Sequence of chain 1.A:
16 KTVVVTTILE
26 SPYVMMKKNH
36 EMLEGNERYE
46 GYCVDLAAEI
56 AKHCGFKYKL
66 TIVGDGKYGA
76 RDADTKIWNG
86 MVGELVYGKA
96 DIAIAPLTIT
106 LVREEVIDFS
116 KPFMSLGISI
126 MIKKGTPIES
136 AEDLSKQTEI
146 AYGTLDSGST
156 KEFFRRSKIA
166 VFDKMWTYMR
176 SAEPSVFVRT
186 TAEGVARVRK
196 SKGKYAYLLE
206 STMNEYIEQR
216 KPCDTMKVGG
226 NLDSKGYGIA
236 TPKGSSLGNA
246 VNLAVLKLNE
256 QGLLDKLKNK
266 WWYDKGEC

Sequence of chain 1.C:
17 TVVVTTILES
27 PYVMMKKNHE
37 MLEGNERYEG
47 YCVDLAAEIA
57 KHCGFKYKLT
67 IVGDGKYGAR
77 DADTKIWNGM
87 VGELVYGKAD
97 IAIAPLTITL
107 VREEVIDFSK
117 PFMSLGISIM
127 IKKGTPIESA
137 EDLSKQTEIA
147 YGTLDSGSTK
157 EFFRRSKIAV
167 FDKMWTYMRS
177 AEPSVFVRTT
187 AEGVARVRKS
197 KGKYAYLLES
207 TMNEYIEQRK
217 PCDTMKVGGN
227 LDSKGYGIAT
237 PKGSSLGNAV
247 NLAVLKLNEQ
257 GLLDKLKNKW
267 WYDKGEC

Binding-site contacts:
Ligand atom O23 contacts residue LYS230 of chain 1.A at 3.2 Å.
Ligand atom C9 contacts residue LYS230 of chain 1.A at 3.9 Å.
Ligand atom C8 contacts residue PRO117 of chain 1.C at 3.6 Å (hydrophobic).
Ligand atom C5 contacts residue MET119 of chain 1.A at 3.7 Å (hydrophobic).
Ligand atom N20 contacts residue LEU259 of chain 1.A at 3.0 Å.
Ligand atom C13 contacts residue PHE118 of chain 1.A at 3.6 Å (hydrophobic).
Ligand atom C5 contacts residue PRO117 of chain 1.A at 3.9 Å (hydrophobic).
Ligand atom C11 contacts residue LYS230 of chain 1.A at 3.7 Å.
Ligand atom C1 contacts residue ASN254 of chain 1.C at 3.9 Å.
Ligand atom O23 contacts residue GLY231 of chain 1.A at 2.8 Å (h-bond).
Ligand atom C8 contacts residue LYS230 of chain 1.C at 3.6 Å.
Ligand atom C7 contacts residue MET119 of chain 1.A at 3.9 Å (hydrophobic).
Ligand atom N20 contacts residue ASN254 of chain 1.A at 3.0 Å.
Ligand atom C2 contacts residue LEU251 of chain 1.C at 3.5 Å (hydrophobic).
Ligand atom C10 contacts residue PRO117 of chain 1.C at 3.4 Å (hydrophobic).
Ligand atom N21 contacts residue PRO117 of chain 1.C at 2.8 Å (h-bond).
Ligand atom C5 contacts residue PHE118 of chain 1.A at 3.8 Å (hydrophobic).
Ligand atom S24 contacts residue PRO117 of chain 1.C at 3.9 Å.
Ligand atom C1 contacts residue PRO117 of chain 1.C at 3.8 Å (hydrophobic).
Ligand atom C1 contacts residue LEU251 of chain 1.C at 3.2 Å (hydrophobic).
Ligand atom C5 contacts residue SER120 of chain 1.A at 3.8 Å.
Ligand atom C4 contacts residue ASN254 of chain 1.A at 3.9 Å.
Ligand atom C9 contacts residue PRO117 of chain 1.A at 3.9 Å (hydrophobic).
Ligand atom C10 contacts residue SER120 of chain 1.C at 3.8 Å.
Ligand atom C14 contacts residue PRO117 of chain 1.A at 3.4 Å (hydrophobic).
Ligand atom C18 contacts residue ASN254 of chain 1.C at 3.4 Å.
Ligand atom C7 contacts residue SER120 of chain 1.A at 3.6 Å.
Ligand atom C17 contacts residue PRO117 of chain 1.C at 3.9 Å (hydrophobic).
Ligand atom O22 contacts residue PRO117 of chain 1.C at 3.9 Å.
Ligand atom C10 contacts residue MET119 of chain 1.C at 3.7 Å (hydrophobic).
Ligand atom O22 contacts residue LYS116 of chain 1.C at 3.6 Å.
Ligand atom N20 contacts residue PHE118 of chain 1.A at 3.3 Å (h-bond).
Ligand atom C13 contacts residue PRO117 of chain 1.A at 3.6 Å (hydrophobic).
Ligand atom C4 contacts residue PRO117 of chain 1.A at 3.6 Å (hydrophobic).
Ligand atom C8 contacts residue GLY231 of chain 1.C at 3.9 Å.
Ligand atom C19 contacts residue PRO117 of chain 1.C at 3.6 Å (hydrophobic).
Ligand atom C12 contacts residue PRO117 of chain 1.C at 3.3 Å (hydrophobic).
Ligand atom C13 contacts residue ASN254 of chain 1.A at 3.5 Å.
Ligand atom C4 contacts residue SER229 of chain 1.C at 3.8 Å.
Ligand atom C2 contacts residue ILE104 of chain 1.A at 3.6 Å (hydrophobic).

A protein and the small-molecule ligand that binds it are described below.
Small molecule (SMILES): CC(C)S(=O)(=O)NC[C@H](C)c1ccc(-c2ccc(C#N)cc2)cc1